Binding-site contacts:
Ligand atom O5 contacts residue ASN194 of chain 1.E at 2.5 Å (h-bond).
Ligand atom C7 contacts residue THR195 of chain 1.E at 3.9 Å.
Ligand atom C5 contacts residue ASN194 of chain 1.E at 3.8 Å.
Ligand atom C8 contacts residue VAL171 of chain 1.E at 4.2 Å (hydrophobic).
Ligand atom C5 contacts residue ARG189 of chain 1.E at 3.9 Å.
Ligand atom C3 contacts residue ASN194 of chain 1.E at 3.9 Å.
Ligand atom O7 contacts residue ASN194 of chain 1.E at 3.2 Å (h-bond).
Ligand atom C1 contacts residue ARG189 of chain 1.E at 3.8 Å.
Ligand atom C2 contacts residue ASN194 of chain 1.E at 2.6 Å.
Ligand atom C7 contacts residue ASN194 of chain 1.E at 3.3 Å.
Ligand atom C1 contacts residue ASN194 of chain 1.E at 1.5 Å.
Ligand atom N2 contacts residue ASN194 of chain 1.E at 3.0 Å (h-bond).
Ligand atom N2 contacts residue THR195 of chain 1.E at 3.8 Å.
Ligand atom C6 contacts residue VAL171 of chain 1.E at 4.1 Å (hydrophobic).
Ligand atom C8 contacts residue THR195 of chain 1.E at 3.6 Å.
Ligand atom C4 contacts residue ASN194 of chain 1.E at 4.4 Å.
Ligand atom O6 contacts residue ARG189 of chain 1.E at 4.4 Å.
Ligand atom O5 contacts residue ARG189 of chain 1.E at 3.0 Å (salt-bridge).
Ligand atom C6 contacts residue ARG189 of chain 1.E at 3.8 Å.
Ligand atom C8 contacts residue ASN194 of chain 1.E at 4.5 Å.
Ligand atom C8 contacts residue ILE191 of chain 1.E at 4.3 Å (hydrophobic).

The protein below binds the small molecule below.
Small molecule (SMILES): CC(=O)N[C@H]1[C@H](O[C@H]2[C@H](O)[C@@H](NC(C)=O)CO[C@@H]2CO)O[C@H](CO)[C@@H](O)[C@@H]1O

Sequence of chain 1.E:
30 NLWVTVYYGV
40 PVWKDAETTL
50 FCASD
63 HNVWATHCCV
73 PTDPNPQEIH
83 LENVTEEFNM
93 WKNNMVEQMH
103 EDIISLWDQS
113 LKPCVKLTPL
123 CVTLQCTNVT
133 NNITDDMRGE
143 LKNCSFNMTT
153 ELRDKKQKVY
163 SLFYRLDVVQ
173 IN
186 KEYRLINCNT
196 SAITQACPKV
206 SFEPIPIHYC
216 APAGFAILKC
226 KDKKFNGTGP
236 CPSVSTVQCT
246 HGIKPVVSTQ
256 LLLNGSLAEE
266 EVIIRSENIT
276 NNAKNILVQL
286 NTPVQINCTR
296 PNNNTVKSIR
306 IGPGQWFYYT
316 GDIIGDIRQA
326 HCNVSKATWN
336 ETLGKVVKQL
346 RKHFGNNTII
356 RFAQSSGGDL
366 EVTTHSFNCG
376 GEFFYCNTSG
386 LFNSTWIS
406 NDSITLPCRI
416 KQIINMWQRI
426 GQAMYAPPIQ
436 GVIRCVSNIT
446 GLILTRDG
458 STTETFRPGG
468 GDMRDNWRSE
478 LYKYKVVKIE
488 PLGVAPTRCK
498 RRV